Sequence of chain 1.C:
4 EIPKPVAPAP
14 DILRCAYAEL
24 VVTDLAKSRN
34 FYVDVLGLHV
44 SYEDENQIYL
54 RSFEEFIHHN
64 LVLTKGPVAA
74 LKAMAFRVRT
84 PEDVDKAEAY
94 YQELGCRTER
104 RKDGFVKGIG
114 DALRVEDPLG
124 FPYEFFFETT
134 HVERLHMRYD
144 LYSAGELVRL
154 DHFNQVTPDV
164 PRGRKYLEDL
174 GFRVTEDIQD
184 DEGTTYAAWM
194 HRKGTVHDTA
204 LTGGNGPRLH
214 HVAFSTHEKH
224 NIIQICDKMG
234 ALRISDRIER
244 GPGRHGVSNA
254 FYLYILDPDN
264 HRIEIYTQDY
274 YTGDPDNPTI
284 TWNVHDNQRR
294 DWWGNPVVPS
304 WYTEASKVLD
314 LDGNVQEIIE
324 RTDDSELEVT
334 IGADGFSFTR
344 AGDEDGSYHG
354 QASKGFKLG

Binding-site contacts:
Ligand atom O8 contacts residue FE21 of chain 1.T at 2.2 Å.
Ligand atom C1 contacts residue TRP192 of chain 1.C at 3.6 Å (hydrophobic).
Ligand atom C2 contacts residue FE21 of chain 1.T at 2.8 Å.
Ligand atom O7 contacts residue OXY1 of chain 1.W at 2.7 Å (h-bond).
Ligand atom N9 contacts residue HIS248 of chain 1.C at 3.1 Å (h-bond).
Ligand atom C6 contacts residue SER251 of chain 1.C at 3.3 Å.
Ligand atom C3 contacts residue OXY1 of chain 1.W at 3.5 Å.
Ligand atom N9 contacts residue ARG293 of chain 1.C at 3.5 Å (salt-bridge).
Ligand atom C3 contacts residue HIS248 of chain 1.C at 3.6 Å.
Ligand atom C3 contacts residue TRP192 of chain 1.C at 3.7 Å (hydrophobic).
Ligand atom C1 contacts residue HIS248 of chain 1.C at 3.6 Å.
Ligand atom C2 contacts residue TYR257 of chain 1.C at 3.2 Å (hydrophobic).
Ligand atom C3 contacts residue TYR257 of chain 1.C at 3.4 Å (hydrophobic).
Ligand atom O7 contacts residue HIS155 of chain 1.C at 3.1 Å (h-bond).
Ligand atom C5 contacts residue TRP192 of chain 1.C at 3.6 Å (hydrophobic).
Ligand atom C6 contacts residue VAL250 of chain 1.C at 3.7 Å (hydrophobic).
Ligand atom O7 contacts residue TYR269 of chain 1.C at 3.3 Å.
Ligand atom O8 contacts residue HIS214 of chain 1.C at 3.0 Å.
Ligand atom C6 contacts residue TRP192 of chain 1.C at 3.5 Å (hydrophobic).
Ligand atom O8 contacts residue GLU267 of chain 1.C at 3.2 Å (salt-bridge).
Ligand atom O7 contacts residue GLU267 of chain 1.C at 3.0 Å (salt-bridge).
Ligand atom O7 contacts residue HIS200 of chain 1.C at 3.2 Å (h-bond).
Ligand atom C5 contacts residue SER251 of chain 1.C at 3.6 Å.
Ligand atom C4 contacts residue TRP192 of chain 1.C at 3.5 Å (hydrophobic).
Ligand atom C2 contacts residue OXY1 of chain 1.W at 2.4 Å.
Ligand atom O8 contacts residue TYR257 of chain 1.C at 2.5 Å (h-bond).
Ligand atom O8 contacts residue OXY1 of chain 1.W at 2.6 Å (h-bond).
Ligand atom C1 contacts residue FE21 of chain 1.T at 2.9 Å.
Ligand atom O11 contacts residue VAL250 of chain 1.C at 3.4 Å (h-bond).
Ligand atom O11 contacts residue ARG293 of chain 1.C at 3.7 Å.
Ligand atom O10 contacts residue ARG293 of chain 1.C at 2.6 Å (salt-bridge).
Ligand atom C1 contacts residue OXY1 of chain 1.W at 2.7 Å.
Ligand atom O11 contacts residue ARG292 of chain 1.C at 3.3 Å (salt-bridge).
Ligand atom C5 contacts residue HIS248 of chain 1.C at 3.5 Å.
Ligand atom C5 contacts residue VAL250 of chain 1.C at 3.0 Å (hydrophobic).
Ligand atom O7 contacts residue FE21 of chain 1.T at 2.2 Å.
Ligand atom O10 contacts residue HIS248 of chain 1.C at 3.6 Å.
Ligand atom O11 contacts residue HIS248 of chain 1.C at 3.1 Å (h-bond).
Ligand atom C4 contacts residue HIS248 of chain 1.C at 3.3 Å.
Ligand atom C6 contacts residue HIS248 of chain 1.C at 3.4 Å.

A protein and the small-molecule ligand that binds it are described below.
Small molecule (SMILES): O=C1C=CC([N+](=O)[O-])=C[C]1O